Sequence of chain 1.A:
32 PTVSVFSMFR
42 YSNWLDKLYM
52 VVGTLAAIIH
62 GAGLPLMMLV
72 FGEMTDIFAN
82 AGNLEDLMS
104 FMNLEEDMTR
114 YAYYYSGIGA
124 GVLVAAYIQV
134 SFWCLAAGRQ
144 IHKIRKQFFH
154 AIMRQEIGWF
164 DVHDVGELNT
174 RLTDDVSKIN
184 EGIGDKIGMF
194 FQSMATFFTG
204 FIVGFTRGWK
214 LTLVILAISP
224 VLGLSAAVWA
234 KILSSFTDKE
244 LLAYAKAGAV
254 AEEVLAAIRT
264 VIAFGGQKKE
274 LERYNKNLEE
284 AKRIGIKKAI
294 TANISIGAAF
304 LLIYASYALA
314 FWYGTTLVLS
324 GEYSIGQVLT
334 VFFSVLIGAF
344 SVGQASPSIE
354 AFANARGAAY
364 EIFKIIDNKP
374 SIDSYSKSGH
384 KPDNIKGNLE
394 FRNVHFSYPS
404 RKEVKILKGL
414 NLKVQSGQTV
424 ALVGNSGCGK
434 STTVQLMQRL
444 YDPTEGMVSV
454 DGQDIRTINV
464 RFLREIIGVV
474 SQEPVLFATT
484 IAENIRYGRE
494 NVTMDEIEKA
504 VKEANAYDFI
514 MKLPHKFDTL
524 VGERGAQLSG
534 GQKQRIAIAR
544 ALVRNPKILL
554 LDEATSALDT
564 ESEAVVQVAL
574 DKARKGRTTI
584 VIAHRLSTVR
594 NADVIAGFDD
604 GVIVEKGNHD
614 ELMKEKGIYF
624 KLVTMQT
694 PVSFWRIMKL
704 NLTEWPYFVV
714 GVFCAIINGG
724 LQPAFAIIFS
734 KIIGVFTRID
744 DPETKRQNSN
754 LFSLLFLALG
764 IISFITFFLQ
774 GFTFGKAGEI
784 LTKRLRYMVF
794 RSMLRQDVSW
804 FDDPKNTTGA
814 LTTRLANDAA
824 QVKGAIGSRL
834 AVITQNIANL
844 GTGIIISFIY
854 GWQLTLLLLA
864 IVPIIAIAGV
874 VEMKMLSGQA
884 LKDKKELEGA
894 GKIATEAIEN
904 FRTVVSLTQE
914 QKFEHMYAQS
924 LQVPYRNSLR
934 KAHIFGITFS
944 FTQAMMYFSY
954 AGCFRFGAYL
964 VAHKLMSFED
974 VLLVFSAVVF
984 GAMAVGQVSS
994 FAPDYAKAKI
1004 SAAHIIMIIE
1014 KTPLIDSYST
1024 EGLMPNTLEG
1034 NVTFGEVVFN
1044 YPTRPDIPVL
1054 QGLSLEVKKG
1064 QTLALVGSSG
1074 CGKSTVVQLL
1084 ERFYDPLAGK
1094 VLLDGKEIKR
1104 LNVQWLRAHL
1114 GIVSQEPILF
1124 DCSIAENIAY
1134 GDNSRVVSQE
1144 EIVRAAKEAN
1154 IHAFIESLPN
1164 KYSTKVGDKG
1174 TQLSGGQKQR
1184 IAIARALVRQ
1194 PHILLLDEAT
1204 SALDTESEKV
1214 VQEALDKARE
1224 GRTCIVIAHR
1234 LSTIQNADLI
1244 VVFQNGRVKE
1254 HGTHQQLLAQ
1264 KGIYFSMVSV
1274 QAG

A protein and the small-molecule ligand that binds it are described below.
Small molecule (SMILES): COc1cc2c(cc1OC)CN(CCc1ccc(-n3nnc(-c4cc(OC)c(OC)cc4NC(=O)C4CC(=O)c5ccccc5O4)n3)cc1)CC2

Binding-site contacts:
Ligand atom C51 contacts residue MET69 of chain 1.A at 3.5 Å (hydrophobic).
Ligand atom C13 contacts residue V5Q1 of chain 1.E at 3.5 Å.
Ligand atom C27 contacts residue GLN725 of chain 1.A at 3.2 Å.
Ligand atom N19 contacts residue V5Q1 of chain 1.E at 3.2 Å (h-bond).
Ligand atom C44 contacts residue PHE336 of chain 1.A at 3.1 Å (hydrophobic).
Ligand atom C14 contacts residue V5Q1 of chain 1.E at 3.5 Å.
Ligand atom O34 contacts residue PHE983 of chain 1.A at 3.2 Å.
Ligand atom C23 contacts residue V5Q1 of chain 1.E at 3.5 Å.
Ligand atom C37 contacts residue PHE732 of chain 1.A at 3.3 Å (hydrophobic).
Ligand atom O41 contacts residue PHE983 of chain 1.A at 2.4 Å.
Ligand atom C43 contacts residue MET69 of chain 1.A at 3.4 Å (hydrophobic).
Ligand atom C24 contacts residue V5Q1 of chain 1.E at 3.0 Å.
Ligand atom C30 contacts residue V5Q1 of chain 1.E at 3.4 Å.
Ligand atom O28 contacts residue GLN725 of chain 1.A at 2.5 Å (h-bond).
Ligand atom C35 contacts residue PHE983 of chain 1.A at 2.8 Å (hydrophobic).
Ligand atom C43 contacts residue TYR953 of chain 1.A at 3.5 Å (hydrophobic).
Ligand atom C29 contacts residue GLN725 of chain 1.A at 3.5 Å.
Ligand atom C29 contacts residue V5Q1 of chain 1.E at 2.9 Å.
Ligand atom N08 contacts residue GLN946 of chain 1.A at 3.5 Å (h-bond).
Ligand atom C31 contacts residue V5Q1 of chain 1.E at 3.4 Å.
Ligand atom C27 contacts residue V5Q1 of chain 1.E at 3.0 Å.
Ligand atom C22 contacts residue V5Q1 of chain 1.E at 3.4 Å.
Ligand atom C45 contacts residue PHE336 of chain 1.A at 3.1 Å (hydrophobic).
Ligand atom C33 contacts residue PHE983 of chain 1.A at 3.2 Å (hydrophobic).
Ligand atom O28 contacts residue V5Q1 of chain 1.E at 3.5 Å.
Ligand atom C36 contacts residue SER979 of chain 1.A at 3.5 Å.
Ligand atom C43 contacts residue PHE336 of chain 1.A at 3.3 Å (hydrophobic).
Ligand atom O02 contacts residue TYR953 of chain 1.A at 3.5 Å (h-bond).
Ligand atom C40 contacts residue PHE983 of chain 1.A at 3.0 Å (hydrophobic).
Ligand atom C29 contacts residue TYR307 of chain 1.A at 3.0 Å (hydrophobic).
Ligand atom N17 contacts residue V5Q1 of chain 1.E at 3.3 Å (h-bond).
Ligand atom C36 contacts residue PHE983 of chain 1.A at 3.0 Å (hydrophobic).
Ligand atom N21 contacts residue MET986 of chain 1.A at 3.4 Å.
Ligand atom C10 contacts residue V5Q1 of chain 1.E at 3.4 Å.
Ligand atom C37 contacts residue PHE983 of chain 1.A at 3.4 Å (hydrophobic).
Ligand atom C11 contacts residue V5Q1 of chain 1.E at 3.2 Å.
Ligand atom N18 contacts residue V5Q1 of chain 1.E at 3.4 Å (h-bond).
Ligand atom C12 contacts residue V5Q1 of chain 1.E at 2.9 Å.
Ligand atom O25 contacts residue V5Q1 of chain 1.E at 3.0 Å.
Ligand atom O38 contacts residue PHE732 of chain 1.A at 2.2 Å.